The small molecule below binds the protein below.
Small molecule (SMILES): O=C(O)c1c(CN2C(=O)Cc3cc(Cl)ccc32)ccc2c1OCCO2

Sequence of chain 1.B:
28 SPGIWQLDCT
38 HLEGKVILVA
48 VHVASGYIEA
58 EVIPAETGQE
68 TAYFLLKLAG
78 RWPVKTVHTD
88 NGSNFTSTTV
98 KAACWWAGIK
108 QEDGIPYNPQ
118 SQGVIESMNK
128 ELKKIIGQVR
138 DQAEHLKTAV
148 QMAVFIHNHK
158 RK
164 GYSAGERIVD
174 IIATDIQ

Binding-site contacts:
Ligand atom C18 contacts residue GLU141 of chain 1.A at 3.5 Å.
Ligand atom CL25 contacts residue TRP103 of chain 1.B at 3.2 Å.
Ligand atom C16 contacts residue THR145 of chain 1.A at 3.2 Å.
Ligand atom O19 contacts residue GLU141 of chain 1.A at 3.0 Å (salt-bridge).
Ligand atom O21 contacts residue HIS142 of chain 1.A at 3.1 Å (h-bond).
Ligand atom O19 contacts residue HIS142 of chain 1.A at 4.0 Å.
Ligand atom O20 contacts residue HIS142 of chain 1.A at 2.9 Å (h-bond).
Ligand atom C22 contacts residue HIS142 of chain 1.A at 3.7 Å.
Ligand atom O20 contacts residue GLU141 of chain 1.A at 3.3 Å (salt-bridge).
Ligand atom C18 contacts residue THR145 of chain 1.A at 3.5 Å.
Ligand atom C6 contacts residue ALA99 of chain 1.B at 4.0 Å (hydrophobic).
Ligand atom C16 contacts residue GLN66 of chain 1.B at 3.9 Å.
Ligand atom O20 contacts residue THR145 of chain 1.A at 2.7 Å (h-bond).
Ligand atom C23 contacts residue TYR70 of chain 1.B at 3.6 Å (hydrophobic).
Ligand atom C7 contacts residue THR96 of chain 1.B at 3.9 Å.
Ligand atom C15 contacts residue GLN66 of chain 1.B at 3.8 Å.
Ligand atom C13 contacts residue THR96 of chain 1.B at 4.1 Å.
Ligand atom C2 contacts residue MET149 of chain 1.A at 3.2 Å (hydrophobic).
Ligand atom C14 contacts residue GLN66 of chain 1.B at 3.2 Å.
Ligand atom C6 contacts residue ALA100 of chain 1.B at 3.7 Å (hydrophobic).
Ligand atom CL25 contacts residue LEU73 of chain 1.B at 4.1 Å.
Ligand atom C18 contacts residue HIS142 of chain 1.A at 3.7 Å.
Ligand atom C8 contacts residue THR96 of chain 1.B at 3.7 Å.
Ligand atom O24 contacts residue GLN66 of chain 1.B at 3.4 Å (h-bond).
Ligand atom C23 contacts residue THR145 of chain 1.A at 3.9 Å.
Ligand atom C7 contacts residue ALA99 of chain 1.B at 3.6 Å (hydrophobic).
Ligand atom O24 contacts residue TYR70 of chain 1.B at 3.5 Å.
Ligand atom C22 contacts residue THR145 of chain 1.A at 3.6 Å.
Ligand atom O20 contacts residue ALA140 of chain 1.A at 3.6 Å.
Ligand atom C17 contacts residue THR145 of chain 1.A at 3.4 Å.
Ligand atom CL25 contacts residue MET149 of chain 1.A at 3.5 Å.
Ligand atom C3 contacts residue THR145 of chain 1.A at 3.3 Å.
Ligand atom C1 contacts residue MET149 of chain 1.A at 3.6 Å (hydrophobic).
Ligand atom C23 contacts residue LYS144 of chain 1.A at 4.0 Å.
Ligand atom O19 contacts residue ALA140 of chain 1.A at 4.0 Å.
Ligand atom CL25 contacts residue ALA100 of chain 1.B at 3.9 Å.
Ligand atom C15 contacts residue THR145 of chain 1.A at 4.0 Å.
Ligand atom C2 contacts residue THR145 of chain 1.A at 3.4 Å.
Ligand atom O9 contacts residue THR96 of chain 1.B at 3.4 Å.
Ligand atom O21 contacts residue THR145 of chain 1.A at 3.0 Å (h-bond).

Sequence of chain 1.A:
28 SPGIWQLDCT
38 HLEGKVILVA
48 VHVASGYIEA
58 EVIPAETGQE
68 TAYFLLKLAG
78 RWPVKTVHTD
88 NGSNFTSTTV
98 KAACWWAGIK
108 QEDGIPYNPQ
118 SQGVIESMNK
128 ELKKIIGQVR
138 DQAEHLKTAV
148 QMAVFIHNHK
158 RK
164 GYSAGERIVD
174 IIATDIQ